Sequence of chain 1.A:
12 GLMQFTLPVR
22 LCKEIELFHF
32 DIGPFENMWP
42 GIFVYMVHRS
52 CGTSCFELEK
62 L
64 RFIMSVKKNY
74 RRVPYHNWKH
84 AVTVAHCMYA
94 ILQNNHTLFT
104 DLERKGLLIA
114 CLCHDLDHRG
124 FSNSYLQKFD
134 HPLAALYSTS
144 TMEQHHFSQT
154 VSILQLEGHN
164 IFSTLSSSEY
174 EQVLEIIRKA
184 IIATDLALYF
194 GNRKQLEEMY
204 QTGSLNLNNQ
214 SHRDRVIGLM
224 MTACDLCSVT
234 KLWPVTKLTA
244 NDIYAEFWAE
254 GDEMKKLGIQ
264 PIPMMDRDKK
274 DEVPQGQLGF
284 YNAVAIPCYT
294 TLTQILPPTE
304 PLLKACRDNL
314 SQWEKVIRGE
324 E

A protein and the small-molecule ligand that binds it are described below.
Small molecule (SMILES): CN(C)c1nc(CC[C@H]2CCN(c3ccccn3)C2)nc2ccc(Cl)cc12

Binding-site contacts:
Ligand atom C18 contacts residue PHE283 of chain 1.A at 3.6 Å (hydrophobic).
Ligand atom C10 contacts residue MET267 of chain 1.A at 3.8 Å (hydrophobic).
Ligand atom CL22 contacts residue SER231 of chain 1.A at 3.8 Å.
Ligand atom C12 contacts residue VAL232 of chain 1.A at 3.7 Å (hydrophobic).
Ligand atom C2 contacts residue GLY279 of chain 1.A at 3.6 Å.
Ligand atom C14 contacts residue PHE283 of chain 1.A at 3.8 Å (hydrophobic).
Ligand atom C27 contacts residue PHE283 of chain 1.A at 3.7 Å (hydrophobic).
Ligand atom C13 contacts residue ILE246 of chain 1.A at 3.7 Å (hydrophobic).
Ligand atom C8 contacts residue PRO266 of chain 1.A at 3.8 Å (hydrophobic).
Ligand atom C8 contacts residue MET267 of chain 1.A at 3.8 Å (hydrophobic).
Ligand atom N4 contacts residue GLY279 of chain 1.A at 3.6 Å.
Ligand atom C10 contacts residue VAL276 of chain 1.A at 3.6 Å (hydrophobic).
Ligand atom N21 contacts residue GLN280 of chain 1.A at 3.0 Å (h-bond).
Ligand atom C7 contacts residue MET267 of chain 1.A at 3.7 Å (hydrophobic).
Ligand atom CL22 contacts residue LEU229 of chain 1.A at 3.5 Å.
Ligand atom N11 contacts residue MET267 of chain 1.A at 3.6 Å.
Ligand atom C6 contacts residue GLY279 of chain 1.A at 3.7 Å.
Ligand atom C8 contacts residue GLU275 of chain 1.A at 3.7 Å.
Ligand atom C5 contacts residue MET267 of chain 1.A at 3.6 Å (hydrophobic).
Ligand atom N19 contacts residue PHE283 of chain 1.A at 3.7 Å.
Ligand atom N19 contacts residue PHE250 of chain 1.A at 3.8 Å.
Ligand atom C12 contacts residue ILE246 of chain 1.A at 3.5 Å (hydrophobic).
Ligand atom C17 contacts residue PHE283 of chain 1.A at 3.5 Å (hydrophobic).
Ligand atom C6 contacts residue MET267 of chain 1.A at 3.4 Å (hydrophobic).
Ligand atom N11 contacts residue TYR247 of chain 1.A at 2.9 Å (h-bond).
Ligand atom N4 contacts residue MET267 of chain 1.A at 3.3 Å.
Ligand atom C25 contacts residue PHE283 of chain 1.A at 3.8 Å (hydrophobic).
Ligand atom C3 contacts residue GLY279 of chain 1.A at 3.5 Å.
Ligand atom C10 contacts residue GLU275 of chain 1.A at 3.8 Å.
Ligand atom C6 contacts residue TYR247 of chain 1.A at 3.9 Å (hydrophobic).
Ligand atom C10 contacts residue TYR247 of chain 1.A at 3.6 Å (hydrophobic).
Ligand atom C9 contacts residue LYS272 of chain 1.A at 3.6 Å.
Ligand atom C15 contacts residue ILE246 of chain 1.A at 3.9 Å (hydrophobic).
Ligand atom C25 contacts residue LEU229 of chain 1.A at 3.3 Å (hydrophobic).
Ligand atom CL22 contacts residue TYR78 of chain 1.A at 3.7 Å.
Ligand atom C9 contacts residue PRO266 of chain 1.A at 3.8 Å (hydrophobic).
Ligand atom C9 contacts residue GLU275 of chain 1.A at 3.5 Å.
Ligand atom C15 contacts residue GLN280 of chain 1.A at 3.6 Å.
Ligand atom C16 contacts residue PHE283 of chain 1.A at 3.8 Å (hydrophobic).
Ligand atom C5 contacts residue TYR247 of chain 1.A at 3.1 Å (hydrophobic).